Sequence of chain 1.A:
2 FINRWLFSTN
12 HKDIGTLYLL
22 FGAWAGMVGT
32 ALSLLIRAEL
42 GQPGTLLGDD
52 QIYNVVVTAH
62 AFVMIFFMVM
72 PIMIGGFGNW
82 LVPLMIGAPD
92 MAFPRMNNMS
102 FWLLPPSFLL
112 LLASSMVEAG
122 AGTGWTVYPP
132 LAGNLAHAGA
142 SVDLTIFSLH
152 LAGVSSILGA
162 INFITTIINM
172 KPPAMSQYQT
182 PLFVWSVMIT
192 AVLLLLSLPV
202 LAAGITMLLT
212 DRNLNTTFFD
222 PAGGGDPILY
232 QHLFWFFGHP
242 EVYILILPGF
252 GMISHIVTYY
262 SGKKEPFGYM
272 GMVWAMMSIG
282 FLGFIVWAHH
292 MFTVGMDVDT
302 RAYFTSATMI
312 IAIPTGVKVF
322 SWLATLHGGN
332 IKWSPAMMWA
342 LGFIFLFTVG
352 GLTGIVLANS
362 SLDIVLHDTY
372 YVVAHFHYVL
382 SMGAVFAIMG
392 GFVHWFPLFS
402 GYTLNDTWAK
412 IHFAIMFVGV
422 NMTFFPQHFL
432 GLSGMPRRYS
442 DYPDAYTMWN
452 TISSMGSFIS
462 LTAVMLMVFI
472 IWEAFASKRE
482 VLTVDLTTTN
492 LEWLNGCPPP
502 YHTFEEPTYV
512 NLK

Sequence of chain 1.D:
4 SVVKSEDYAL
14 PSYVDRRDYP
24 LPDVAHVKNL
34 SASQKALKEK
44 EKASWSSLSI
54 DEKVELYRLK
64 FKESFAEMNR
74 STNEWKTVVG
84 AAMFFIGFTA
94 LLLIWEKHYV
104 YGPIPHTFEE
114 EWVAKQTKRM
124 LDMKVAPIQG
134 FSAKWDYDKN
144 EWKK

Sequence of chain 1.M:
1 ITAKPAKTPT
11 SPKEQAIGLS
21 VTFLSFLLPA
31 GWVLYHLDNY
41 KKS

Sequence of chain 1.L:
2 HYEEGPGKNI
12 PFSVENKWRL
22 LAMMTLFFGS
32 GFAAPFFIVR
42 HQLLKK

A protein and the small-molecule ligand that binds it are described below.
Small molecule (SMILES): CCCCCCCCCCO[C@@H]1O[C@H](CO)[C@@H](O[C@H]2O[C@H](CO)[C@@H](O)[C@H](O)[C@H]2O)[C@H](O)[C@H]1O

Binding-site contacts:
Ligand atom C1 contacts residue GLY31 of chain 1.M at 3.4 Å.
Ligand atom O3 contacts residue TYR35 of chain 1.M at 3.9 Å.
Ligand atom O49 contacts residue GLY31 of chain 1.M at 4.0 Å.
Ligand atom C25 contacts residue LEU95 of chain 1.D at 3.8 Å (hydrophobic).
Ligand atom O49 contacts residue LEU28 of chain 1.M at 3.0 Å (h-bond).
Ligand atom O16 contacts residue GLY31 of chain 1.M at 3.6 Å.
Ligand atom C28 contacts residue TRP98 of chain 1.D at 3.8 Å (hydrophobic).
Ligand atom C18 contacts residue TRP98 of chain 1.D at 3.9 Å (hydrophobic).
Ligand atom O16 contacts residue TRP98 of chain 1.D at 3.9 Å.
Ligand atom C1 contacts residue TRP32 of chain 1.M at 3.4 Å (hydrophobic).
Ligand atom O49 contacts residue TRP32 of chain 1.M at 3.5 Å (h-bond).
Ligand atom O1 contacts residue TYR35 of chain 1.M at 3.2 Å.
Ligand atom O3 contacts residue HIS36 of chain 1.M at 3.3 Å.
Ligand atom C6 contacts residue GLY31 of chain 1.M at 3.9 Å.
Ligand atom C43 contacts residue LEU35 of chain 1.A at 4.0 Å (hydrophobic).
Ligand atom O5 contacts residue TRP98 of chain 1.D at 3.2 Å.
Ligand atom C19 contacts residue LEU27 of chain 1.M at 3.2 Å (hydrophobic).
Ligand atom O16 contacts residue LEU27 of chain 1.M at 3.9 Å.
Ligand atom C43 contacts residue PHE459 of chain 1.A at 3.6 Å (hydrophobic).
Ligand atom C57 contacts residue TYR102 of chain 1.D at 4.0 Å (hydrophobic).
Ligand atom C2 contacts residue TRP32 of chain 1.M at 3.9 Å (hydrophobic).
Ligand atom C22 contacts residue TRP98 of chain 1.D at 3.6 Å (hydrophobic).
Ligand atom C19 contacts residue GLY31 of chain 1.M at 3.6 Å.
Ligand atom C9 contacts residue TYR35 of chain 1.M at 3.6 Å (hydrophobic).
Ligand atom O55 contacts residue TRP32 of chain 1.M at 3.2 Å.
Ligand atom C4 contacts residue TRP98 of chain 1.D at 3.7 Å (hydrophobic).
Ligand atom C6 contacts residue TRP98 of chain 1.D at 3.6 Å (hydrophobic).
Ligand atom O16 contacts residue LEU28 of chain 1.M at 4.0 Å.
Ligand atom O61 contacts residue TYR102 of chain 1.D at 4.0 Å.
Ligand atom C57 contacts residue TRP98 of chain 1.D at 3.5 Å (hydrophobic).
Ligand atom O6 contacts residue TYR35 of chain 1.M at 3.5 Å (h-bond).
Ligand atom C34 contacts residue LEU27 of chain 1.M at 3.8 Å (hydrophobic).
Ligand atom O6 contacts residue TYR102 of chain 1.D at 3.8 Å.
Ligand atom C31 contacts residue TRP98 of chain 1.D at 3.9 Å (hydrophobic).
Ligand atom C28 contacts residue LEU27 of chain 1.M at 3.8 Å (hydrophobic).
Ligand atom C1 contacts residue LEU28 of chain 1.M at 3.9 Å (hydrophobic).
Ligand atom C28 contacts residue GLY31 of chain 1.M at 3.9 Å.
Ligand atom O61 contacts residue TRP98 of chain 1.D at 3.0 Å (h-bond).
Ligand atom C10 contacts residue TYR35 of chain 1.M at 3.8 Å (hydrophobic).
Ligand atom C37 contacts residue ALA30 of chain 1.M at 3.9 Å (hydrophobic).